Sequence of chain 1.I:
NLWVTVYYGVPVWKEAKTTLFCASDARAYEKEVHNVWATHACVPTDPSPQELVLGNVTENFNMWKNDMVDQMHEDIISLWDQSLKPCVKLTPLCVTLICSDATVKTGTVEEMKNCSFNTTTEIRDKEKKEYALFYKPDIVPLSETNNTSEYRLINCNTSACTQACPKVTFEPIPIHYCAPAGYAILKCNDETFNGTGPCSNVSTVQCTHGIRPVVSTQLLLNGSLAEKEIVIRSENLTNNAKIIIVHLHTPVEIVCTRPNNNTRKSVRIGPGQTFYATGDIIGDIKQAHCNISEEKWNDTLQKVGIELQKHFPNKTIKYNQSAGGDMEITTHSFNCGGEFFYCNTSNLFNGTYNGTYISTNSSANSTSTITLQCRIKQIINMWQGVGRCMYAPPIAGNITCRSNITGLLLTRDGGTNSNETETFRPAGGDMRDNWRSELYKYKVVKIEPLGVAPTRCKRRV

Binding-site contacts:
Ligand atom C3 contacts residue ASN378 of chain 1.I at 3.8 Å.
Ligand atom C5 contacts residue ASN378 of chain 1.I at 3.7 Å.
Ligand atom C8 contacts residue ASN378 of chain 1.I at 4.3 Å.
Ligand atom O5 contacts residue ASN378 of chain 1.I at 2.4 Å (h-bond).
Ligand atom C2 contacts residue ASN378 of chain 1.I at 2.5 Å.
Ligand atom C8 contacts residue GLY379 of chain 1.I at 4.5 Å.
Ligand atom C4 contacts residue ASN378 of chain 1.I at 4.3 Å.
Ligand atom C1 contacts residue ASN378 of chain 1.I at 1.4 Å.
Ligand atom C7 contacts residue ASN378 of chain 1.I at 3.2 Å.
Ligand atom O7 contacts residue ASN378 of chain 1.I at 3.3 Å (h-bond).
Ligand atom N2 contacts residue ILE382 of chain 1.I at 4.4 Å.
Ligand atom N2 contacts residue ASN378 of chain 1.I at 2.9 Å (h-bond).

The protein below binds the small molecule below.
Small molecule (SMILES): CC(=O)N[C@@H]1[C@@H](O)[C@H](O)[C@@H](CO)O[C@H]1O